Sequence of chain 1.D:
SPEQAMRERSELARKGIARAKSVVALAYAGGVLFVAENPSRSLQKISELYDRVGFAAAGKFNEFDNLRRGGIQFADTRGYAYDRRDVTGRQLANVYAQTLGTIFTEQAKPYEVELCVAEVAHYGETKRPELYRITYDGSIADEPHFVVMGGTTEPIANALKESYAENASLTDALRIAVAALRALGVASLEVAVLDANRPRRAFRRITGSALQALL

The protein below binds the small molecule below.
Small molecule (SMILES): CC(C)C[C@H](NC(=O)[C@H](Cc1ccc(O)cc1)NC(=O)[C@H](CCC(N)=O)NC(=O)CN)C(=O)O

Binding-site contacts:
Ligand atom CD1 contacts residue ARG26 of chain 1.E at 4.0 Å.
Ligand atom N contacts residue SER146 of chain 1.D at 3.9 Å.
Ligand atom CD1 contacts residue PHE68 of chain 1.E at 4.1 Å (hydrophobic).
Ligand atom CA contacts residue GLY66 of chain 1.E at 3.4 Å.
Ligand atom OH contacts residue ARG26 of chain 1.E at 1.7 Å (salt-bridge).
Ligand atom CD2 contacts residue ARG26 of chain 1.E at 3.0 Å.
Ligand atom O contacts residue ALA65 of chain 1.E at 4.1 Å.
Ligand atom CD2 contacts residue LYS52 of chain 1.E at 4.0 Å.
Ligand atom CZ contacts residue ARG26 of chain 1.E at 2.3 Å.
Ligand atom CE1 contacts residue ARG26 of chain 1.E at 3.5 Å.
Ligand atom CB contacts residue ARG26 of chain 1.E at 4.0 Å.
Ligand atom O contacts residue ALA27 of chain 1.E at 3.7 Å.
Ligand atom CD2 contacts residue ASN45 of chain 1.E at 4.3 Å.
Ligand atom OXT contacts residue PHE71 of chain 1.E at 4.1 Å.
Ligand atom CB contacts residue GLY66 of chain 1.E at 4.2 Å.
Ligand atom CB contacts residue SER146 of chain 1.D at 3.9 Å.
Ligand atom C contacts residue LYS52 of chain 1.E at 2.6 Å.
Ligand atom N contacts residue GLY66 of chain 1.E at 3.2 Å (h-bond).
Ligand atom OXT contacts residue GLY66 of chain 1.E at 3.4 Å (h-bond).
Ligand atom N contacts residue LYS52 of chain 1.E at 4.2 Å.
Ligand atom NE2 contacts residue ILE147 of chain 1.D at 3.8 Å.
Ligand atom C contacts residue SER146 of chain 1.D at 3.6 Å.
Ligand atom CD contacts residue ILE147 of chain 1.D at 4.1 Å (hydrophobic).
Ligand atom CD contacts residue LEU50 of chain 1.E at 3.8 Å (hydrophobic).
Ligand atom O contacts residue LYS67 of chain 1.E at 3.6 Å.
Ligand atom CG contacts residue LYS52 of chain 1.E at 4.0 Å.
Ligand atom N contacts residue SER146 of chain 1.D at 4.0 Å.
Ligand atom OXT contacts residue LYS52 of chain 1.E at 1.9 Å (salt-bridge).
Ligand atom CA contacts residue SER146 of chain 1.D at 3.8 Å.
Ligand atom CD1 contacts residue LEU50 of chain 1.E at 3.7 Å (hydrophobic).
Ligand atom O contacts residue GLY66 of chain 1.E at 1.4 Å (h-bond).
Ligand atom OXT contacts residue ALA65 of chain 1.E at 4.1 Å.
Ligand atom CG contacts residue ARG26 of chain 1.E at 3.9 Å.
Ligand atom CA contacts residue LYS52 of chain 1.E at 2.9 Å.
Ligand atom CE2 contacts residue ARG26 of chain 1.E at 2.5 Å.
Ligand atom C contacts residue GLY66 of chain 1.E at 2.5 Å.
Ligand atom O contacts residue SER146 of chain 1.D at 3.8 Å.
Ligand atom NE2 contacts residue LEU50 of chain 1.E at 2.6 Å.
Ligand atom CB contacts residue LYS52 of chain 1.E at 3.0 Å.
Ligand atom O contacts residue LYS52 of chain 1.E at 3.7 Å.

Sequence of chain 1.E:
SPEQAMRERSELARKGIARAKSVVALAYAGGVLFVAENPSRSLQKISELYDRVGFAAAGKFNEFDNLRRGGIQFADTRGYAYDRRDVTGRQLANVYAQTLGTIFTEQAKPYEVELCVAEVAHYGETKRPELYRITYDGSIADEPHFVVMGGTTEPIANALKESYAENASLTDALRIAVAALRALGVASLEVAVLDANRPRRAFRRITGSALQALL